Sequence of chain 1.D:
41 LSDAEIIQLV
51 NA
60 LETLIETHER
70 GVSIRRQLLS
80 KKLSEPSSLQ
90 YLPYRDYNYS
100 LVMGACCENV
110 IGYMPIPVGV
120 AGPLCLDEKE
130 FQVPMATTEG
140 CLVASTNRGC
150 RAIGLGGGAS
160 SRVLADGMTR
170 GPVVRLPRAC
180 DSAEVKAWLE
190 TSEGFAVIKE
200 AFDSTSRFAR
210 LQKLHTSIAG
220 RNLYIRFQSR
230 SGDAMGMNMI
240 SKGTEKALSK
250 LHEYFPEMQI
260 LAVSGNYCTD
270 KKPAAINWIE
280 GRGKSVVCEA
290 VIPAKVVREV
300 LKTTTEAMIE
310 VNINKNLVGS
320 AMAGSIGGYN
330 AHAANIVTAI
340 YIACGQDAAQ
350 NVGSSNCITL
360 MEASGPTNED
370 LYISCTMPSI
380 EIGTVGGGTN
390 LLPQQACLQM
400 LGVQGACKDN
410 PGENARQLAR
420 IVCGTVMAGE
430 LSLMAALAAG

Binding-site contacts:
Ligand atom F1 contacts residue VAL262 of chain 1.C at 3.2 Å.
Ligand atom O5 contacts residue GLU138 of chain 1.D at 2.6 Å (salt-bridge).
Ligand atom C2 contacts residue ALA330 of chain 1.D at 3.2 Å (hydrophobic).
Ligand atom C5 contacts residue ASN334 of chain 1.D at 3.7 Å.
Ligand atom C16 contacts residue ALA435 of chain 1.D at 3.6 Å (hydrophobic).
Ligand atom O5 contacts residue LYS270 of chain 1.C at 2.7 Å (salt-bridge).
Ligand atom F1 contacts residue ARG169 of chain 1.C at 2.9 Å.
Ligand atom C83 contacts residue VAL262 of chain 1.C at 3.7 Å (hydrophobic).
Ligand atom C1 contacts residue SER263 of chain 1.C at 3.4 Å.
Ligand atom C1 contacts residue LYS271 of chain 1.C at 3.4 Å.
Ligand atom C92 contacts residue LEU141 of chain 1.D at 3.5 Å (hydrophobic).
Ligand atom O1A contacts residue SER263 of chain 1.C at 3.5 Å (h-bond).
Ligand atom O1B contacts residue SER263 of chain 1.C at 2.7 Å (h-bond).
Ligand atom F1 contacts residue SER263 of chain 1.C at 3.6 Å.
Ligand atom C16 contacts residue SER144 of chain 1.D at 3.7 Å.
Ligand atom C84 contacts residue ARG169 of chain 1.C at 3.4 Å.
Ligand atom C2 contacts residue LYS271 of chain 1.C at 3.6 Å.
Ligand atom C5 contacts residue GLU138 of chain 1.D at 3.5 Å.
Ligand atom O1B contacts residue ARG169 of chain 1.C at 3.4 Å (salt-bridge).
Ligand atom C4 contacts residue ASP269 of chain 1.C at 3.3 Å.
Ligand atom C92 contacts residue CYS140 of chain 1.D at 3.5 Å (hydrophobic).
Ligand atom O1B contacts residue LYS271 of chain 1.C at 3.2 Å (salt-bridge).
Ligand atom C91 contacts residue GLU138 of chain 1.D at 3.7 Å.
Ligand atom C3 contacts residue ASP269 of chain 1.C at 3.5 Å.
Ligand atom O3 contacts residue ARG169 of chain 1.C at 3.0 Å (salt-bridge).
Ligand atom C1 contacts residue ALA330 of chain 1.D at 3.6 Å (hydrophobic).
Ligand atom C1 contacts residue LYS314 of chain 1.D at 3.5 Å.
Ligand atom O1A contacts residue LYS314 of chain 1.D at 2.8 Å (salt-bridge).
Ligand atom O1B contacts residue LYS314 of chain 1.D at 3.5 Å (salt-bridge).
Ligand atom C8 contacts residue LEU432 of chain 1.D at 3.6 Å (hydrophobic).
Ligand atom C93 contacts residue HIS331 of chain 1.D at 3.7 Å.
Ligand atom O5 contacts residue ASN334 of chain 1.D at 2.8 Å (h-bond).
Ligand atom C85 contacts residue ARG169 of chain 1.C at 3.5 Å.
Ligand atom C92 contacts residue GLY139 of chain 1.D at 3.1 Å.
Ligand atom O3 contacts residue ASP269 of chain 1.C at 3.0 Å (salt-bridge).
Ligand atom C6 contacts residue GLU138 of chain 1.D at 3.7 Å.
Ligand atom C11 contacts residue LEU432 of chain 1.D at 3.5 Å (hydrophobic).
Ligand atom C12 contacts residue LEU432 of chain 1.D at 3.7 Å (hydrophobic).
Ligand atom O1A contacts residue ALA330 of chain 1.D at 3.8 Å.
Ligand atom C84 contacts residue VAL262 of chain 1.C at 3.5 Å (hydrophobic).

Sequence of chain 1.C:
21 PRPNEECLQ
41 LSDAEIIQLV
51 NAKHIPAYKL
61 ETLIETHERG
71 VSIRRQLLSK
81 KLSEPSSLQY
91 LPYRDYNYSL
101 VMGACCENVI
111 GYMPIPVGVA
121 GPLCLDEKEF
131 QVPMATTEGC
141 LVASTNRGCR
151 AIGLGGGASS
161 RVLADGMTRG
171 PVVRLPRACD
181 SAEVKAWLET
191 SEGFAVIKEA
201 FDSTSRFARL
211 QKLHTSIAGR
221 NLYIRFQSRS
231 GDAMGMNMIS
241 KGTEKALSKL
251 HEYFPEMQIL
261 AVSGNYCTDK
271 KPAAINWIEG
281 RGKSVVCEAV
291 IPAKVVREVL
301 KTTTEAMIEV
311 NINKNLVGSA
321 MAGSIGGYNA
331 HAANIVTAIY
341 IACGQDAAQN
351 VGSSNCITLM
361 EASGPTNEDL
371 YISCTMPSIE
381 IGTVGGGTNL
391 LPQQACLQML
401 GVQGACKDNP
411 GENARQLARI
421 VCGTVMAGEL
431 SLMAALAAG

This small molecule binds to this protein.
Small molecule (SMILES): COCc1c(C(C)C)nc(C(C)C)c(CC[C@@H](O)C[C@@H](O)CC(=O)O)c1-c1ccc(F)cc1